A protein and the small-molecule ligand that binds it are described below.
Small molecule (SMILES): CC(=O)N[C@@H]1[C@@H](O)[C@H](O)[C@@H](CO)O[C@H]1O

Binding-site contacts:
Ligand atom C7 contacts residue ASN28 of chain 3.A at 3.4 Å.
Ligand atom C1 contacts residue ASN28 of chain 3.A at 1.5 Å.
Ligand atom C6 contacts residue ALA29 of chain 3.A at 4.3 Å (hydrophobic).
Ligand atom O5 contacts residue ASN28 of chain 3.A at 2.4 Å (h-bond).
Ligand atom O5 contacts residue THR309 of chain 3.A at 4.2 Å.
Ligand atom C3 contacts residue ASN28 of chain 3.A at 3.8 Å.
Ligand atom N2 contacts residue ASN28 of chain 3.A at 3.0 Å (h-bond).
Ligand atom C4 contacts residue ASN28 of chain 3.A at 4.2 Å.
Ligand atom O6 contacts residue ALA29 of chain 3.A at 3.8 Å.
Ligand atom O7 contacts residue ASN28 of chain 3.A at 3.4 Å (h-bond).
Ligand atom O5 contacts residue ALA29 of chain 3.A at 3.9 Å.
Ligand atom O6 contacts residue THR30 of chain 3.A at 3.0 Å (h-bond).
Ligand atom C2 contacts residue ASN28 of chain 3.A at 2.5 Å.
Ligand atom C5 contacts residue ASN28 of chain 3.A at 3.7 Å.
Ligand atom C6 contacts residue THR30 of chain 3.A at 3.5 Å.

Sequence of chain 3.A:
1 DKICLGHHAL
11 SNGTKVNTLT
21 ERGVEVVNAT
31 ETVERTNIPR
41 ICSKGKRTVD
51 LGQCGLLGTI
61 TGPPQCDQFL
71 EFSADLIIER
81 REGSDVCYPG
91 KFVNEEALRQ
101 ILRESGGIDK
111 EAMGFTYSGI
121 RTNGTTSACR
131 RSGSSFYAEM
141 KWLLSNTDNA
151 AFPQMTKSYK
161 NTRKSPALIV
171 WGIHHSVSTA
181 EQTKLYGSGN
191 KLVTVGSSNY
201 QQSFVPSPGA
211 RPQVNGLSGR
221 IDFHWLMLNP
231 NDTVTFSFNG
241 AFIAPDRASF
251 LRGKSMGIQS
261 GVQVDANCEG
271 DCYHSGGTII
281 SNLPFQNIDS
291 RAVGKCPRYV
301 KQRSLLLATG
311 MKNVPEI